Binding-site contacts:
Ligand atom O5 contacts residue ASN204 of chain 1.D at 2.4 Å (h-bond).
Ligand atom C7 contacts residue ASN204 of chain 1.D at 3.7 Å.
Ligand atom C8 contacts residue SER244 of chain 1.D at 3.4 Å.
Ligand atom N2 contacts residue ASN204 of chain 1.D at 2.8 Å (h-bond).
Ligand atom C3 contacts residue ASN204 of chain 1.D at 3.8 Å.
Ligand atom C4 contacts residue ASN204 of chain 1.D at 4.2 Å.
Ligand atom O7 contacts residue ASN204 of chain 1.D at 4.3 Å.
Ligand atom C1 contacts residue THR206 of chain 1.D at 4.1 Å.
Ligand atom C2 contacts residue ASN204 of chain 1.D at 2.5 Å.
Ligand atom C8 contacts residue ASN204 of chain 1.D at 4.0 Å.
Ligand atom C1 contacts residue ASN204 of chain 1.D at 1.4 Å.
Ligand atom C5 contacts residue ASN204 of chain 1.D at 3.7 Å.
Ligand atom C8 contacts residue GLU245 of chain 1.D at 4.4 Å.

Sequence of chain 1.D:
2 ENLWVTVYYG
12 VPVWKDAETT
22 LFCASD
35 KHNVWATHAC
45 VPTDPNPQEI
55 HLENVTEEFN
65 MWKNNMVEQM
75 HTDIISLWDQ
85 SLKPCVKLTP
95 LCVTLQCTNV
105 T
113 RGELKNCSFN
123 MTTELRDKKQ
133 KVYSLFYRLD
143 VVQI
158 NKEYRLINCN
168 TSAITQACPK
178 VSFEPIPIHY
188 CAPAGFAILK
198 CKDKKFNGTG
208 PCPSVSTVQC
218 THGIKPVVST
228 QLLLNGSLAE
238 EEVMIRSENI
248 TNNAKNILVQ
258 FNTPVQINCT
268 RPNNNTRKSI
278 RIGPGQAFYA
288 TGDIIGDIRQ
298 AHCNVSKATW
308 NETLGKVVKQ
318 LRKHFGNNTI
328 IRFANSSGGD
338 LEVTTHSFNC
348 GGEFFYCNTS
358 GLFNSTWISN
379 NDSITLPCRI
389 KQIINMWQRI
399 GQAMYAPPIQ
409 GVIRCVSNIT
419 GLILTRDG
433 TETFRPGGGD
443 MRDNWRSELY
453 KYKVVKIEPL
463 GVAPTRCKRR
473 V

The protein below binds the small molecule below.
Small molecule (SMILES): CC(=O)N[C@@H]1[C@@H](O)[C@H](O)[C@@H](CO)O[C@H]1O